Sequence of chain 1.A:
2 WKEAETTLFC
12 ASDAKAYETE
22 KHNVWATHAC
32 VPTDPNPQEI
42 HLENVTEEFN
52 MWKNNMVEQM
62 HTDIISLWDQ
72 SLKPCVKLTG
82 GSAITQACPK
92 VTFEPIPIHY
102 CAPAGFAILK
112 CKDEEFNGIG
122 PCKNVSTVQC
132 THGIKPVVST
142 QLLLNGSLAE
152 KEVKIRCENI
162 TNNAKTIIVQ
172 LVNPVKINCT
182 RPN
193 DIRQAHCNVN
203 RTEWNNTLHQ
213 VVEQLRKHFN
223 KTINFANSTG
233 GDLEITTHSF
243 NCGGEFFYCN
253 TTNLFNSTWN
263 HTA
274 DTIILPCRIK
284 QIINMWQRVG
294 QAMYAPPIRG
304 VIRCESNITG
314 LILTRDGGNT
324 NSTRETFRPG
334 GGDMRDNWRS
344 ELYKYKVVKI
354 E

This small molecule binds to this protein.
Small molecule (SMILES): CC(=O)N[C@@H]1[C@@H](O)[C@H](O)[C@@H](CO)O[C@H]1O

Binding-site contacts:
Ligand atom C3 contacts residue ASN202 of chain 1.A at 3.8 Å.
Ligand atom C7 contacts residue ASN202 of chain 1.A at 3.7 Å.
Ligand atom C1 contacts residue GLU205 of chain 1.A at 4.3 Å.
Ligand atom O5 contacts residue GLU205 of chain 1.A at 3.4 Å (salt-bridge).
Ligand atom O6 contacts residue GLU205 of chain 1.A at 3.0 Å (salt-bridge).
Ligand atom C2 contacts residue ASN202 of chain 1.A at 2.5 Å.
Ligand atom C5 contacts residue ASN202 of chain 1.A at 3.6 Å.
Ligand atom O5 contacts residue ASN202 of chain 1.A at 2.2 Å (h-bond).
Ligand atom C8 contacts residue THR275 of chain 1.A at 4.5 Å.
Ligand atom N2 contacts residue ASN202 of chain 1.A at 3.0 Å (h-bond).
Ligand atom C4 contacts residue ASN202 of chain 1.A at 4.1 Å.
Ligand atom C1 contacts residue THR204 of chain 1.A at 4.5 Å.
Ligand atom C1 contacts residue ASN202 of chain 1.A at 1.4 Å.
Ligand atom O7 contacts residue ASN202 of chain 1.A at 3.8 Å.
Ligand atom C5 contacts residue GLU205 of chain 1.A at 4.4 Å.
Ligand atom C6 contacts residue GLU205 of chain 1.A at 4.1 Å.